Sequence of chain 1.C:
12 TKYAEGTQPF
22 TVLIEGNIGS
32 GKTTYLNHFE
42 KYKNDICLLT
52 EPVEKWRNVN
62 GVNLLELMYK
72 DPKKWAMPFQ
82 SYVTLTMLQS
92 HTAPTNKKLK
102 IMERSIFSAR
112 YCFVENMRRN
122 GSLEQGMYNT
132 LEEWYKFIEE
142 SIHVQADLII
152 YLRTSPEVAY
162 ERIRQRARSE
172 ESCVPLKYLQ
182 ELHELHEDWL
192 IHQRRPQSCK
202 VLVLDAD

Binding-site contacts:
Ligand atom C6 contacts residue GLU52 of chain 1.C at 3.8 Å.
Ligand atom C3' contacts residue ILE29 of chain 1.C at 3.9 Å (hydrophobic).
Ligand atom F5 contacts residue GLU52 of chain 1.C at 3.3 Å.
Ligand atom C2 contacts residue PHE114 of chain 1.C at 3.4 Å (hydrophobic).
Ligand atom O5' contacts residue ARG105 of chain 1.C at 3.3 Å (salt-bridge).
Ligand atom C1' contacts residue LEU66 of chain 1.C at 3.9 Å (hydrophobic).
Ligand atom O4 contacts residue GLN81 of chain 1.C at 3.4 Å (h-bond).
Ligand atom O3' contacts residue TYR70 of chain 1.C at 2.6 Å (h-bond).
Ligand atom O2 contacts residue TYR70 of chain 1.C at 3.9 Å.
Ligand atom O2 contacts residue PHE80 of chain 1.C at 3.9 Å.
Ligand atom C5 contacts residue TRP57 of chain 1.C at 3.7 Å (hydrophobic).
Ligand atom O2 contacts residue MET69 of chain 1.C at 3.5 Å.
Ligand atom O5' contacts residue TRP57 of chain 1.C at 3.4 Å.
Ligand atom F5 contacts residue VAL84 of chain 1.C at 4.0 Å.
Ligand atom C3' contacts residue TYR70 of chain 1.C at 3.5 Å (hydrophobic).
Ligand atom O2 contacts residue PHE114 of chain 1.C at 3.6 Å.
Ligand atom C4' contacts residue GLU172 of chain 1.C at 3.9 Å.
Ligand atom O5' contacts residue GLU52 of chain 1.C at 2.3 Å (salt-bridge).
Ligand atom O4 contacts residue VAL84 of chain 1.C at 3.9 Å.
Ligand atom F5 contacts residue TRP57 of chain 1.C at 3.1 Å.
Ligand atom N3 contacts residue GLN81 of chain 1.C at 3.0 Å (h-bond).
Ligand atom O4 contacts residue ALA110 of chain 1.C at 3.9 Å.
Ligand atom C2 contacts residue GLN81 of chain 1.C at 3.9 Å.
Ligand atom C2 contacts residue PHE80 of chain 1.C at 3.9 Å (hydrophobic).
Ligand atom C1' contacts residue TYR70 of chain 1.C at 3.6 Å (hydrophobic).
Ligand atom O3' contacts residue GLU172 of chain 1.C at 3.1 Å.
Ligand atom C5' contacts residue ARG105 of chain 1.C at 3.9 Å.
Ligand atom N3 contacts residue PHE114 of chain 1.C at 3.1 Å.
Ligand atom C5' contacts residue GLU52 of chain 1.C at 3.1 Å.
Ligand atom C3' contacts residue GLU172 of chain 1.C at 3.6 Å.
Ligand atom C4 contacts residue PHE114 of chain 1.C at 3.2 Å (hydrophobic).
Ligand atom C6 contacts residue TRP57 of chain 1.C at 3.4 Å (hydrophobic).
Ligand atom O4 contacts residue PHE114 of chain 1.C at 3.2 Å.
Ligand atom F5 contacts residue MET88 of chain 1.C at 3.8 Å.
Ligand atom C2' contacts residue TYR70 of chain 1.C at 3.2 Å (hydrophobic).
Ligand atom C4 contacts residue GLN81 of chain 1.C at 3.6 Å.
Ligand atom C5' contacts residue GLU172 of chain 1.C at 3.9 Å.
Ligand atom O4' contacts residue LEU66 of chain 1.C at 3.5 Å.
Ligand atom O4' contacts residue TRP57 of chain 1.C at 3.7 Å.
Ligand atom C2' contacts residue ILE29 of chain 1.C at 3.7 Å (hydrophobic).

The protein below binds the small molecule below.
Small molecule (SMILES): O=c1[nH]c(=O)n([C@@H]2O[C@H](COP(=O)(O)O)[C@@H](O)[C@H]2O)cc1F